This protein binds this small molecule.
Small molecule (SMILES): CC(=O)N[C@@H]1[C@@H](O)[C@H](O)[C@@H](CO)O[C@H]1O

Binding-site contacts:
Ligand atom C7 contacts residue ASN75 of chain 3.A at 2.8 Å.
Ligand atom C3 contacts residue ASN75 of chain 3.A at 3.5 Å.
Ligand atom C1 contacts residue ASN75 of chain 3.A at 1.3 Å.
Ligand atom C6 contacts residue THR48 of chain 3.B at 4.4 Å.
Ligand atom C4 contacts residue NAG1 of chain 3.N at 2.9 Å.
Ligand atom N2 contacts residue ASN75 of chain 3.A at 3.0 Å (h-bond).
Ligand atom O7 contacts residue MET126 of chain 3.A at 3.1 Å.
Ligand atom O3 contacts residue NAG1 of chain 3.N at 2.4 Å (h-bond).
Ligand atom C8 contacts residue PHE98 of chain 3.A at 3.6 Å (hydrophobic).
Ligand atom C5 contacts residue ASN75 of chain 3.A at 3.2 Å.
Ligand atom O6 contacts residue ASN75 of chain 3.A at 3.8 Å.
Ligand atom C6 contacts residue CYS45 of chain 3.B at 4.4 Å (hydrophobic).
Ligand atom C2 contacts residue NAG1 of chain 3.N at 4.1 Å.
Ligand atom C8 contacts residue MET126 of chain 3.A at 3.7 Å (hydrophobic).
Ligand atom C6 contacts residue ASN75 of chain 3.A at 3.8 Å.
Ligand atom C5 contacts residue NAG1 of chain 3.N at 3.7 Å.
Ligand atom C4 contacts residue ASN75 of chain 3.A at 4.0 Å.
Ligand atom O4 contacts residue NAG1 of chain 3.N at 1.6 Å.
Ligand atom O5 contacts residue THR48 of chain 3.B at 4.0 Å.
Ligand atom O6 contacts residue NAG1 of chain 3.N at 4.1 Å.
Ligand atom C7 contacts residue MET126 of chain 3.A at 3.8 Å (hydrophobic).
Ligand atom O6 contacts residue THR48 of chain 3.B at 4.0 Å.
Ligand atom O7 contacts residue ASN75 of chain 3.A at 3.2 Å (h-bond).
Ligand atom C3 contacts residue NAG1 of chain 3.N at 3.3 Å.
Ligand atom C6 contacts residue NAG1 of chain 3.N at 3.4 Å.
Ligand atom C8 contacts residue ASN75 of chain 3.A at 3.0 Å.
Ligand atom O6 contacts residue CYS45 of chain 3.B at 3.4 Å (h-bond).
Ligand atom O5 contacts residue ASN75 of chain 3.A at 2.1 Å (h-bond).
Ligand atom C2 contacts residue ASN75 of chain 3.A at 2.6 Å.
Ligand atom O6 contacts residue GLU46 of chain 3.B at 3.8 Å.

Sequence of chain 3.A:
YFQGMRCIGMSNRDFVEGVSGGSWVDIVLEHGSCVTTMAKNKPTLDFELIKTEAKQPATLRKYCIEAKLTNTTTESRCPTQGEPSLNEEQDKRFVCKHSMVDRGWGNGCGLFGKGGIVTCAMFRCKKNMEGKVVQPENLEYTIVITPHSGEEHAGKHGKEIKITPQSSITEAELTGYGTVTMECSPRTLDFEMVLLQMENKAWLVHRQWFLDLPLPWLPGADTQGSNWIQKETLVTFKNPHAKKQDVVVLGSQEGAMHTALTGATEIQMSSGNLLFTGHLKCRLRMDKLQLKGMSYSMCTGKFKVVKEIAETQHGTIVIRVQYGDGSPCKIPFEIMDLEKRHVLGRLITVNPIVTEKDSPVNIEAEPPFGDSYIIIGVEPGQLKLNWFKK

Sequence of chain 3.B:
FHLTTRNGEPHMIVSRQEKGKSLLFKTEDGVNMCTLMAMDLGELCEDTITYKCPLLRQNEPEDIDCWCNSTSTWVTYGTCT